Sequence of chain 1.B:
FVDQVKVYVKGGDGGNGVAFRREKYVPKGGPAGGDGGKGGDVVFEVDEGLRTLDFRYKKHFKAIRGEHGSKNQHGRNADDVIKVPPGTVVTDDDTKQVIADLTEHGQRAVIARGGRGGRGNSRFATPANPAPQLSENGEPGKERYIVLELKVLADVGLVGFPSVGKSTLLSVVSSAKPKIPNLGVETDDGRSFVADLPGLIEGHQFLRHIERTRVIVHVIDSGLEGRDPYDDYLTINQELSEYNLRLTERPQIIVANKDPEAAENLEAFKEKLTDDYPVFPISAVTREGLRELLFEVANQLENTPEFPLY

Binding-site contacts:
Ligand atom C2 contacts residue ASP285 of chain 1.B at 3.6 Å.
Ligand atom O3B contacts residue SER172 of chain 1.B at 2.9 Å (h-bond).
Ligand atom N1 contacts residue ASP285 of chain 1.B at 2.7 Å (salt-bridge).
Ligand atom O6 contacts residue ASN282 of chain 1.B at 3.0 Å (h-bond).
Ligand atom O5' contacts residue GLY170 of chain 1.B at 3.7 Å.
Ligand atom C5' contacts residue SER168 of chain 1.B at 3.2 Å.
Ligand atom N7 contacts residue ALA311 of chain 1.B at 3.6 Å.
Ligand atom O1A contacts residue SER172 of chain 1.B at 3.4 Å (h-bond).
Ligand atom C4 contacts residue VAL312 of chain 1.B at 3.6 Å (hydrophobic).
Ligand atom C6 contacts residue VAL312 of chain 1.B at 3.7 Å (hydrophobic).
Ligand atom O2A contacts residue MG1 of chain 1.F at 3.7 Å.
Ligand atom O2B contacts residue GLY170 of chain 1.B at 3.3 Å (h-bond).
Ligand atom O2B contacts residue LYS171 of chain 1.B at 3.0 Å.
Ligand atom PB contacts residue MG1 of chain 1.E at 3.6 Å.
Ligand atom C8 contacts residue THR173 of chain 1.B at 3.5 Å.
Ligand atom O3B contacts residue LYS171 of chain 1.B at 3.5 Å.
Ligand atom O1B contacts residue SER168 of chain 1.B at 2.8 Å (h-bond).
Ligand atom PA contacts residue THR173 of chain 1.B at 3.6 Å.
Ligand atom O3B contacts residue MG1 of chain 1.E at 2.5 Å.
Ligand atom O6 contacts residue SER310 of chain 1.B at 3.0 Å (h-bond).
Ligand atom N2 contacts residue ASP285 of chain 1.B at 2.8 Å (salt-bridge).
Ligand atom O6 contacts residue LYS283 of chain 1.B at 3.3 Å (salt-bridge).
Ligand atom O1A contacts residue GLY170 of chain 1.B at 3.5 Å.
Ligand atom PB contacts residue LYS171 of chain 1.B at 3.7 Å.
Ligand atom PB contacts residue SER168 of chain 1.B at 3.5 Å.
Ligand atom O2B contacts residue SER168 of chain 1.B at 3.3 Å (h-bond).
Ligand atom O1A contacts residue THR173 of chain 1.B at 2.5 Å (h-bond).
Ligand atom C5 contacts residue ASN282 of chain 1.B at 3.6 Å.
Ligand atom C5 contacts residue VAL312 of chain 1.B at 3.6 Å (hydrophobic).
Ligand atom O5' contacts residue THR173 of chain 1.B at 3.5 Å (h-bond).
Ligand atom O6 contacts residue ALA311 of chain 1.B at 3.1 Å (h-bond).
Ligand atom O6 contacts residue VAL312 of chain 1.B at 3.7 Å.
Ligand atom O2B contacts residue VAL169 of chain 1.B at 3.3 Å (h-bond).
Ligand atom N7 contacts residue ASN282 of chain 1.B at 3.0 Å (h-bond).
Ligand atom O1B contacts residue MG1 of chain 1.F at 2.4 Å.
Ligand atom O6 contacts residue ASP285 of chain 1.B at 3.4 Å (salt-bridge).
Ligand atom C6 contacts residue ASP285 of chain 1.B at 3.5 Å.
Ligand atom O3A contacts residue LYS171 of chain 1.B at 3.2 Å (salt-bridge).
Ligand atom O3A contacts residue GLY170 of chain 1.B at 3.0 Å (h-bond).
Ligand atom O4' contacts residue LYS283 of chain 1.B at 3.2 Å (salt-bridge).

This protein binds this small molecule.
Small molecule (SMILES): Nc1nc2c(ncn2[C@@H]2O[C@H](CO[P](=O)(O)OP(=O)(O)O)[C@@H](O[P](=O)(O)OP(=O)(O)O)[C@H]2O)c(=O)[nH]1